Sequence of chain 1.A:
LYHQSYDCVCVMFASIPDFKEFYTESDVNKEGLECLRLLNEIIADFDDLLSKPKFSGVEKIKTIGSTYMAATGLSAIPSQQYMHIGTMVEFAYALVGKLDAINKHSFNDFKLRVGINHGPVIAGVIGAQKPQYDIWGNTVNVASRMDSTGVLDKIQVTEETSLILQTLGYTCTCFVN

The small molecule below binds the protein below.
Small molecule (SMILES): C=C[C@@]1(C)CC(=O)[C@]2(O)[C@@]3(C)[C@@H](O)CCC(C)(C)[C@@H]3[C@H](O)[C@H](OC(C)=O)[C@@]2(C)O1

Binding-site contacts:
Ligand atom C20 contacts residue VAL154 of chain 1.B at 3.3 Å (hydrophobic).
Ligand atom O6 contacts residue GLY71 of chain 1.A at 4.0 Å.
Ligand atom C20 contacts residue ASN155 of chain 1.B at 3.6 Å.
Ligand atom O7 contacts residue TRP150 of chain 1.B at 3.3 Å.
Ligand atom O2 contacts residue ILE149 of chain 1.B at 3.2 Å (h-bond).
Ligand atom O5 contacts residue GLY71 of chain 1.A at 3.3 Å.
Ligand atom C1 contacts residue VAL154 of chain 1.B at 3.2 Å (hydrophobic).
Ligand atom C7 contacts residue LYS26 of chain 1.A at 4.0 Å.
Ligand atom O7 contacts residue VAL154 of chain 1.B at 4.0 Å.
Ligand atom C1 contacts residue ILE149 of chain 1.B at 3.4 Å (hydrophobic).
Ligand atom C2 contacts residue ASP148 of chain 1.B at 3.5 Å.
Ligand atom C19 contacts residue PHE19 of chain 1.B at 3.5 Å (hydrophobic).
Ligand atom C10 contacts residue VAL154 of chain 1.B at 3.9 Å (hydrophobic).
Ligand atom O5 contacts residue SER72 of chain 1.A at 3.0 Å (h-bond).
Ligand atom O6 contacts residue TRP150 of chain 1.B at 3.2 Å.
Ligand atom C16 contacts residue LYS26 of chain 1.A at 3.7 Å.
Ligand atom C12 contacts residue GLY151 of chain 1.B at 3.3 Å.
Ligand atom C16 contacts residue TYR29 of chain 1.A at 3.9 Å (hydrophobic).
Ligand atom O3 contacts residue LYS26 of chain 1.A at 4.0 Å.
Ligand atom C21 contacts residue LYS26 of chain 1.A at 3.6 Å.
Ligand atom O7 contacts residue GLY151 of chain 1.B at 2.9 Å (h-bond).
Ligand atom O5 contacts residue ILE70 of chain 1.A at 3.5 Å (h-bond).
Ligand atom O2 contacts residue TRP150 of chain 1.B at 3.6 Å.
Ligand atom C17 contacts residue ASN155 of chain 1.B at 2.9 Å.
Ligand atom C21 contacts residue SER72 of chain 1.A at 3.7 Å.
Ligand atom C2 contacts residue PHE19 of chain 1.B at 3.7 Å (hydrophobic).
Ligand atom C18 contacts residue ILE70 of chain 1.A at 3.7 Å (hydrophobic).
Ligand atom C8 contacts residue LYS26 of chain 1.A at 4.0 Å.
Ligand atom C15 contacts residue TRP150 of chain 1.B at 3.5 Å (hydrophobic).
Ligand atom C11 contacts residue GLY151 of chain 1.B at 3.5 Å.
Ligand atom O4 contacts residue LYS26 of chain 1.A at 2.8 Å (salt-bridge).
Ligand atom C3 contacts residue MET75 of chain 1.B at 3.6 Å (hydrophobic).
Ligand atom C17 contacts residue LYS26 of chain 1.A at 3.1 Å.
Ligand atom C22 contacts residue LYS26 of chain 1.A at 3.4 Å.
Ligand atom O2 contacts residue ASP148 of chain 1.B at 3.4 Å (salt-bridge).
Ligand atom C2 contacts residue VAL154 of chain 1.B at 3.2 Å (hydrophobic).
Ligand atom O7 contacts residue ILE149 of chain 1.B at 4.0 Å.
Ligand atom C22 contacts residue SER72 of chain 1.A at 3.9 Å.
Ligand atom C2 contacts residue ILE149 of chain 1.B at 3.7 Å (hydrophobic).
Ligand atom C3 contacts residue ASP148 of chain 1.B at 3.6 Å.

Sequence of chain 1.B:
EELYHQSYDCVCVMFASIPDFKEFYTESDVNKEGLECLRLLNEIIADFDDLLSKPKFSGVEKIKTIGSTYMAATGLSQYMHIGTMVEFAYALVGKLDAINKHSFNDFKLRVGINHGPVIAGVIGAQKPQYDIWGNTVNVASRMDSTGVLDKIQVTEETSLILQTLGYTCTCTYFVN